Sequence of chain 2.A:
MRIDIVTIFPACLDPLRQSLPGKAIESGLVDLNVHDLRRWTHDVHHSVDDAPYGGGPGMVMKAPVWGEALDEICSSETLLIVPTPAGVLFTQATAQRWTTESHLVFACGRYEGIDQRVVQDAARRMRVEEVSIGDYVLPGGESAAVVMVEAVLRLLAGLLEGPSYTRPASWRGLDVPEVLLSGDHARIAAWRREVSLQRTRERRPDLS

Sequence of chain 1.A:
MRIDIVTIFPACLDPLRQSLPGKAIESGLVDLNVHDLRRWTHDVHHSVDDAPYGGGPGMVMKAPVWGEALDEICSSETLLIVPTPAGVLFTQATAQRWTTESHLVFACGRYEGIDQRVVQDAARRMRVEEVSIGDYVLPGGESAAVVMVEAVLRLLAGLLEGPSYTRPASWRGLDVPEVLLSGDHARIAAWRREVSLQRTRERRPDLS

The small molecule below binds the protein below.
Small molecule (SMILES): CCN(Cc1ccc(CNC(=O)c2csc3nc[nH]c(=O)c23)cc1)C1CCCCC1

Binding-site contacts:
Ligand atom NAR contacts residue SER132 of chain 1.A at 3.4 Å (h-bond).
Ligand atom CAQ contacts residue GLU112 of chain 1.A at 3.1 Å.
Ligand atom OAC contacts residue VAL137 of chain 1.A at 3.8 Å.
Ligand atom CAY contacts residue PRO85 of chain 1.A at 3.8 Å (hydrophobic).
Ligand atom NAT contacts residue TYR136 of chain 1.A at 2.6 Å (h-bond).
Ligand atom OAC contacts residue TYR136 of chain 1.A at 3.8 Å.
Ligand atom CBB contacts residue PRO85 of chain 1.A at 3.8 Å (hydrophobic).
Ligand atom CAI contacts residue THR84 of chain 1.A at 3.3 Å.
Ligand atom OAC contacts residue LEU138 of chain 1.A at 3.0 Å (h-bond).
Ligand atom NAS contacts residue PRO85 of chain 1.A at 3.7 Å.
Ligand atom SAU contacts residue PRO83 of chain 1.A at 3.6 Å.
Ligand atom CAN contacts residue ARG154 of chain 2.A at 3.6 Å.
Ligand atom CAM contacts residue GLU180 of chain 2.A at 3.1 Å.
Ligand atom CAD contacts residue PRO85 of chain 1.A at 3.8 Å (hydrophobic).
Ligand atom CAE contacts residue LEU138 of chain 1.A at 3.3 Å (hydrophobic).
Ligand atom OAB contacts residue PRO83 of chain 1.A at 3.8 Å.
Ligand atom CAG contacts residue VAL137 of chain 1.A at 3.8 Å (hydrophobic).
Ligand atom CAF contacts residue GLU112 of chain 1.A at 3.3 Å.
Ligand atom CAK contacts residue VAL137 of chain 1.A at 3.8 Å (hydrophobic).
Ligand atom NAS contacts residue LEU138 of chain 1.A at 3.5 Å (h-bond).
Ligand atom NBD contacts residue GLU180 of chain 2.A at 3.6 Å.
Ligand atom CAZ contacts residue TYR136 of chain 1.A at 3.7 Å (hydrophobic).
Ligand atom SAU contacts residue THR84 of chain 1.A at 3.3 Å (h-bond).
Ligand atom CAI contacts residue GLY141 of chain 1.A at 3.7 Å.
Ligand atom CAH contacts residue TYR136 of chain 1.A at 3.2 Å (hydrophobic).
Ligand atom CAO contacts residue GLU180 of chain 2.A at 3.2 Å.
Ligand atom OAB contacts residue GLY141 of chain 1.A at 3.2 Å (h-bond).
Ligand atom CAV contacts residue PRO85 of chain 1.A at 3.8 Å (hydrophobic).
Ligand atom CAK contacts residue ARG154 of chain 2.A at 3.3 Å.
Ligand atom CAH contacts residue GLY134 of chain 1.A at 3.2 Å.
Ligand atom CAP contacts residue LEU138 of chain 1.A at 3.4 Å (hydrophobic).
Ligand atom NAR contacts residue ILE133 of chain 1.A at 3.3 Å (h-bond).
Ligand atom CAZ contacts residue LEU138 of chain 1.A at 3.8 Å (hydrophobic).
Ligand atom CAI contacts residue PRO83 of chain 1.A at 3.3 Å (hydrophobic).
Ligand atom CAV contacts residue GLY140 of chain 1.A at 3.8 Å.
Ligand atom CAW contacts residue LEU138 of chain 1.A at 3.8 Å (hydrophobic).
Ligand atom CAH contacts residue SER132 of chain 1.A at 3.5 Å.
Ligand atom OAB contacts residue GLY140 of chain 1.A at 3.5 Å.
Ligand atom CAA contacts residue GLU112 of chain 1.A at 3.4 Å.
Ligand atom SAU contacts residue ALA144 of chain 1.A at 3.5 Å.